Binding-site contacts:
Ligand atom C6 contacts residue ASN241 of chain 1.C at 4.5 Å.
Ligand atom O7 contacts residue TYR247 of chain 1.A at 3.7 Å.
Ligand atom O3 contacts residue VAL250 of chain 1.A at 4.3 Å.
Ligand atom C1 contacts residue VAL250 of chain 1.A at 4.3 Å (hydrophobic).
Ligand atom O6 contacts residue VAL250 of chain 1.A at 4.3 Å.
Ligand atom C5 contacts residue VAL250 of chain 1.A at 4.2 Å (hydrophobic).
Ligand atom O5 contacts residue ASN241 of chain 1.C at 2.4 Å (h-bond).
Ligand atom O4 contacts residue LEU256 of chain 1.A at 4.0 Å.
Ligand atom C6 contacts residue LEU256 of chain 1.A at 4.2 Å (hydrophobic).
Ligand atom C2 contacts residue VAL250 of chain 1.A at 4.3 Å (hydrophobic).
Ligand atom N2 contacts residue ASN241 of chain 1.C at 2.8 Å (h-bond).
Ligand atom C3 contacts residue ASN241 of chain 1.C at 3.8 Å.
Ligand atom C6 contacts residue VAL250 of chain 1.A at 4.0 Å (hydrophobic).
Ligand atom C5 contacts residue ASN241 of chain 1.C at 3.7 Å.
Ligand atom C4 contacts residue LEU256 of chain 1.A at 4.2 Å (hydrophobic).
Ligand atom O7 contacts residue ASN241 of chain 1.C at 3.9 Å.
Ligand atom C2 contacts residue ASN241 of chain 1.C at 2.4 Å.
Ligand atom O5 contacts residue VAL250 of chain 1.A at 3.5 Å.
Ligand atom C1 contacts residue ASN241 of chain 1.C at 1.4 Å.
Ligand atom O6 contacts residue ASN241 of chain 1.C at 3.9 Å.
Ligand atom C4 contacts residue VAL250 of chain 1.A at 4.2 Å (hydrophobic).
Ligand atom C4 contacts residue ASN241 of chain 1.C at 4.2 Å.
Ligand atom C7 contacts residue ASN241 of chain 1.C at 3.8 Å.

A protein and the small-molecule ligand that binds it are described below.
Small molecule (SMILES): CC(=O)N[C@@H]1[C@@H](O)[C@H](O)[C@@H](CO)O[C@H]1O

Sequence of chain 1.C:
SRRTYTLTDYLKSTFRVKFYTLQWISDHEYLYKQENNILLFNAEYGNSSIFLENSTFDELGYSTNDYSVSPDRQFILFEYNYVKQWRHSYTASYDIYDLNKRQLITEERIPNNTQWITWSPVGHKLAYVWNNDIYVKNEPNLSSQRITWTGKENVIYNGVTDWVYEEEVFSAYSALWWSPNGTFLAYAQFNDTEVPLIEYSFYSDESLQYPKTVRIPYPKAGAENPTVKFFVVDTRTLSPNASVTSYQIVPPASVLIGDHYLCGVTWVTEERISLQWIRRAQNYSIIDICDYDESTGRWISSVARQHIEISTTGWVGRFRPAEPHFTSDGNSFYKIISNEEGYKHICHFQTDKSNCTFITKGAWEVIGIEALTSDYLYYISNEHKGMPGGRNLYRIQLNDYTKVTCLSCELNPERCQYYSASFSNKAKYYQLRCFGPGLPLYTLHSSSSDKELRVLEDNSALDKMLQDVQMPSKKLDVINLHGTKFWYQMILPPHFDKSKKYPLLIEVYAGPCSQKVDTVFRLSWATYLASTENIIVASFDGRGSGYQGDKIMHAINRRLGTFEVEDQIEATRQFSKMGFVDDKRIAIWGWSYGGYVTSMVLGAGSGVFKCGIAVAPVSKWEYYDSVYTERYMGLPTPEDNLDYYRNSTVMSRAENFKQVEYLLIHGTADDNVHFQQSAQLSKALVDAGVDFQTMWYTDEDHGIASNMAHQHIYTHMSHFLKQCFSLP

Sequence of chain 1.A:
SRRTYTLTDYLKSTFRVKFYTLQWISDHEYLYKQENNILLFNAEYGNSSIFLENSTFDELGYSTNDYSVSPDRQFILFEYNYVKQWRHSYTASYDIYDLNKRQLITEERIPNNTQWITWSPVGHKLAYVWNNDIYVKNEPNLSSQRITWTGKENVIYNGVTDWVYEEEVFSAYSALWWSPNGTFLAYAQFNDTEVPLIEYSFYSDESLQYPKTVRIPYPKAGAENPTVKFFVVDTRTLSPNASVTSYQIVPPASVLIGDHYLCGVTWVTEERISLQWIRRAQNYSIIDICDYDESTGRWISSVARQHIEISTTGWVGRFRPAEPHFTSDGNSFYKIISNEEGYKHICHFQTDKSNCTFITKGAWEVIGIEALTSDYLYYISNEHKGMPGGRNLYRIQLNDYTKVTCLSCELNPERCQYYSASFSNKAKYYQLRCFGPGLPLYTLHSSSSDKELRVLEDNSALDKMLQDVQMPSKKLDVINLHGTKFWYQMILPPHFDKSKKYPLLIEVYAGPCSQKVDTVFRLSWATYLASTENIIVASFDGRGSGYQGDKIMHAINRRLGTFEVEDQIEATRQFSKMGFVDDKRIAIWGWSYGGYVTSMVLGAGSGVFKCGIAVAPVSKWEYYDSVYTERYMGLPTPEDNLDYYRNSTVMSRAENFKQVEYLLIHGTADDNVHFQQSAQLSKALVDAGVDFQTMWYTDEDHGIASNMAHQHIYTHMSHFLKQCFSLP